Sequence of chain 1.D:
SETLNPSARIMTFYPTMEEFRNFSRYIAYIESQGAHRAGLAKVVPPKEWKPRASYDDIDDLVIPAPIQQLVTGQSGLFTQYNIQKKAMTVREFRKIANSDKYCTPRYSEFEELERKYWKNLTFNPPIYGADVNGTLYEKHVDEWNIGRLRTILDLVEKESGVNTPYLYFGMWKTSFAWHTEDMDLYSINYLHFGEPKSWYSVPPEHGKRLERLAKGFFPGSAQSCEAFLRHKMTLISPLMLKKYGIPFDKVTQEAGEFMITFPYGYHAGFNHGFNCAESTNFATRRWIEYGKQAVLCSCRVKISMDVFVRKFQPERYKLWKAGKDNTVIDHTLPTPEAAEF

Binding-site contacts:
Ligand atom F18 contacts residue ILE67 of chain 1.D at 3.2 Å.
Ligand atom C16 contacts residue SER180 of chain 1.D at 3.9 Å.
Ligand atom N10 contacts residue TYR173 of chain 1.D at 3.9 Å.
Ligand atom C13 contacts residue ASP131 of chain 1.D at 3.5 Å.
Ligand atom C5 contacts residue PHE181 of chain 1.D at 3.9 Å (hydrophobic).
Ligand atom C5 contacts residue NI1 of chain 1.N at 3.0 Å.
Ligand atom N10 contacts residue PHE181 of chain 1.D at 3.4 Å.
Ligand atom O8 contacts residue ASN194 of chain 1.D at 3.9 Å.
Ligand atom C5 contacts residue TRP204 of chain 1.D at 3.6 Å (hydrophobic).
Ligand atom C7 contacts residue TYR128 of chain 1.D at 3.2 Å (hydrophobic).
Ligand atom C7 contacts residue PHE181 of chain 1.D at 3.3 Å (hydrophobic).
Ligand atom C16 contacts residue GLN69 of chain 1.D at 3.8 Å.
Ligand atom C7 contacts residue LYS202 of chain 1.D at 3.8 Å.
Ligand atom C17 contacts residue SER180 of chain 1.D at 3.9 Å.
Ligand atom N4 contacts residue NI1 of chain 1.N at 2.1 Å (h-bond).
Ligand atom O8 contacts residue TYR128 of chain 1.D at 3.1 Å (h-bond).
Ligand atom C16 contacts residue TYR128 of chain 1.D at 3.6 Å (hydrophobic).
Ligand atom C6 contacts residue ASN194 of chain 1.D at 3.9 Å.
Ligand atom C3 contacts residue HIS184 of chain 1.D at 3.2 Å.
Ligand atom N4 contacts residue HIS184 of chain 1.D at 3.2 Å.
Ligand atom F18 contacts residue ALA130 of chain 1.D at 3.5 Å.
Ligand atom C14 contacts residue ASP131 of chain 1.D at 3.6 Å.
Ligand atom C17 contacts residue PHE181 of chain 1.D at 3.9 Å (hydrophobic).
Ligand atom O9 contacts residue TYR128 of chain 1.D at 2.5 Å (h-bond).
Ligand atom C15 contacts residue ALA130 of chain 1.D at 3.6 Å (hydrophobic).
Ligand atom C13 contacts residue TYR173 of chain 1.D at 4.0 Å (hydrophobic).
Ligand atom C17 contacts residue TYR128 of chain 1.D at 4.0 Å (hydrophobic).
Ligand atom C2 contacts residue PHE181 of chain 1.D at 3.5 Å (hydrophobic).
Ligand atom C6 contacts residue PHE181 of chain 1.D at 3.7 Å (hydrophobic).
Ligand atom C1 contacts residue PHE181 of chain 1.D at 3.5 Å (hydrophobic).
Ligand atom O9 contacts residue TYR173 of chain 1.D at 3.7 Å.
Ligand atom C14 contacts residue ALA130 of chain 1.D at 3.8 Å (hydrophobic).
Ligand atom O8 contacts residue PHE181 of chain 1.D at 3.5 Å.
Ligand atom O9 contacts residue PHE181 of chain 1.D at 3.6 Å.
Ligand atom C3 contacts residue NI1 of chain 1.N at 3.0 Å.
Ligand atom O8 contacts residue LYS202 of chain 1.D at 2.7 Å (salt-bridge).
Ligand atom N4 contacts residue HIS272 of chain 1.D at 3.3 Å (h-bond).
Ligand atom C6 contacts residue TRP204 of chain 1.D at 3.8 Å (hydrophobic).
Ligand atom C11 contacts residue PHE181 of chain 1.D at 3.8 Å (hydrophobic).
Ligand atom C5 contacts residue HIS272 of chain 1.D at 3.7 Å.

A protein and the small-molecule ligand that binds it are described below.
Small molecule (SMILES): O=C(O)c1ccncc1NCc1ccc(F)cc1